Sequence of chain 1.A:
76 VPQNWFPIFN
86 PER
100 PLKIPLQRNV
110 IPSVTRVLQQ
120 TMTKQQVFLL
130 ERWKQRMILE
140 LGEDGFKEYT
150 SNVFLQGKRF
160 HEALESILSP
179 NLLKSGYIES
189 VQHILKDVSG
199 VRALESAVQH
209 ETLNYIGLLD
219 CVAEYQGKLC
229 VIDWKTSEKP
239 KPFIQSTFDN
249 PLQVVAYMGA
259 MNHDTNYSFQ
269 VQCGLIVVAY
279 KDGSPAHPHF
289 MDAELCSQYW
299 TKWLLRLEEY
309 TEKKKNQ

Binding-site contacts:
Ligand atom C4 contacts residue PHE246 of chain 1.A at 3.4 Å (hydrophobic).
Ligand atom N1 contacts residue PHE153 of chain 1.A at 3.6 Å.
Ligand atom C2' contacts residue LEU129 of chain 1.A at 3.5 Å (hydrophobic).
Ligand atom OP1 contacts residue GLY215 of chain 1.A at 3.2 Å.
Ligand atom O4 contacts residue PHE246 of chain 1.A at 3.3 Å.
Ligand atom N3 contacts residue PHE246 of chain 1.A at 3.5 Å.
Ligand atom N3 contacts residue PHE153 of chain 1.A at 3.2 Å.
Ligand atom O3' contacts residue TRP132 of chain 1.A at 3.4 Å (h-bond).
Ligand atom C5 contacts residue PHE246 of chain 1.A at 3.5 Å (hydrophobic).
Ligand atom OP1 contacts residue SER235 of chain 1.A at 3.3 Å.
Ligand atom OP1 contacts residue GLU236 of chain 1.A at 3.3 Å (salt-bridge).
Ligand atom OP1 contacts residue LYS233 of chain 1.A at 3.5 Å.
Ligand atom C2 contacts residue PHE153 of chain 1.A at 3.5 Å (hydrophobic).
Ligand atom O4 contacts residue GLN125 of chain 1.A at 3.0 Å (h-bond).
Ligand atom O4 contacts residue PHE153 of chain 1.A at 3.2 Å.
Ligand atom O2 contacts residue PHE153 of chain 1.A at 3.1 Å.
Ligand atom OP1 contacts residue SER112 of chain 1.A at 2.9 Å (h-bond).
Ligand atom C5' contacts residue THR234 of chain 1.A at 3.2 Å.
Ligand atom OP1 contacts residue LEU216 of chain 1.A at 3.2 Å (h-bond).
Ligand atom O4' contacts residue LEU129 of chain 1.A at 3.5 Å.
Ligand atom O5' contacts residue THR234 of chain 1.A at 3.2 Å (h-bond).
Ligand atom C4' contacts residue TRP132 of chain 1.A at 3.6 Å (hydrophobic).
Ligand atom OP2 contacts residue LYS233 of chain 1.A at 2.9 Å.
Ligand atom C3' contacts residue SER112 of chain 1.A at 3.6 Å.
Ligand atom C4 contacts residue PHE246 of chain 1.A at 3.5 Å (hydrophobic).
Ligand atom N3 contacts residue GLN125 of chain 1.A at 3.4 Å.
Ligand atom P contacts residue THR114 of chain 1.A at 3.6 Å.
Ligand atom C2 contacts residue PHE153 of chain 1.A at 3.2 Å (hydrophobic).
Ligand atom OP2 contacts residue THR114 of chain 1.A at 2.1 Å (h-bond).
Ligand atom N4 contacts residue GLN118 of chain 1.A at 3.3 Å (h-bond).
Ligand atom N4 contacts residue LYS239 of chain 1.A at 2.9 Å (salt-bridge).
Ligand atom C4 contacts residue PHE153 of chain 1.A at 3.2 Å (hydrophobic).
Ligand atom N3 contacts residue SER244 of chain 1.A at 3.1 Å (h-bond).
Ligand atom OP1 contacts residue ARG131 of chain 1.A at 3.3 Å (salt-bridge).
Ligand atom C6 contacts residue PHE246 of chain 1.A at 3.4 Å (hydrophobic).
Ligand atom OP1 contacts residue TYR255 of chain 1.A at 3.3 Å (h-bond).
Ligand atom OP1 contacts residue THR234 of chain 1.A at 2.8 Å (h-bond).
Ligand atom O2 contacts residue SER244 of chain 1.A at 3.4 Å.
Ligand atom C5 contacts residue PHE153 of chain 1.A at 3.5 Å (hydrophobic).
Ligand atom C5 contacts residue PHE246 of chain 1.A at 3.3 Å (hydrophobic).

The protein below binds the small molecule below.
Small molecule (SMILES): Cc1cn([C@H]2C[C@H](O[P](=O)(O)OC[C@H]3O[C@@H](n4cc(C)c(=O)[nH]c4=O)C[C@@H]3O[P](=O)(O)OC[C@H]3O[C@@H](n4ccc(N)nc4=O)C[C@@H]3OP(=O)(O)O)[C@@H](CO[P](=O)(O)O[C@H]3C[C@H](n4ccc(N)nc4=O)O[C@@H]3CO[P](=O)(O)O[C@H]3C[C@H](n4cc(C)c(=O)[nH]c4=O)O[C@@H]3CO[P](=O)(O)O[C@H]3C[C@H](n4cc(C)c(=O)[nH]c4=O)O[C@@H]3CO[P](=O)(O)O[C@H]3C[C@H](n4ccc(N)nc4=O)O[C@@H]3COP(=O)=O)O2)c(=O)[nH]c1=O